Binding-site contacts:
Ligand atom C1 contacts residue ASN301 of chain 1.A at 3.6 Å.
Ligand atom C6 contacts residue ASP302 of chain 1.A at 3.7 Å.
Ligand atom C1 contacts residue ASP302 of chain 1.A at 4.4 Å.
Ligand atom C5 contacts residue ASP302 of chain 1.A at 4.1 Å.
Ligand atom C7 contacts residue ASN49 of chain 1.A at 3.1 Å.
Ligand atom C2 contacts residue ASN49 of chain 1.A at 2.4 Å.
Ligand atom O7 contacts residue ASN49 of chain 1.A at 3.0 Å (h-bond).
Ligand atom C1 contacts residue THR52 of chain 1.A at 3.9 Å.
Ligand atom O5 contacts residue ASN301 of chain 1.A at 4.0 Å.
Ligand atom C7 contacts residue THR52 of chain 1.A at 4.3 Å.
Ligand atom O5 contacts residue ASP302 of chain 1.A at 4.2 Å.
Ligand atom N2 contacts residue ASN49 of chain 1.A at 2.8 Å (h-bond).
Ligand atom C8 contacts residue ASP20 of chain 1.A at 4.3 Å.
Ligand atom C8 contacts residue ASN49 of chain 1.A at 4.3 Å.
Ligand atom C1 contacts residue ASN49 of chain 1.A at 1.4 Å.
Ligand atom C3 contacts residue ASN49 of chain 1.A at 3.8 Å.
Ligand atom C5 contacts residue ASN301 of chain 1.A at 4.0 Å.
Ligand atom C4 contacts residue ASN49 of chain 1.A at 4.2 Å.
Ligand atom O5 contacts residue SER51 of chain 1.A at 4.3 Å.
Ligand atom C5 contacts residue ASN49 of chain 1.A at 3.7 Å.
Ligand atom C2 contacts residue THR52 of chain 1.A at 4.2 Å.
Ligand atom O5 contacts residue ASN49 of chain 1.A at 2.4 Å (h-bond).
Ligand atom O5 contacts residue THR52 of chain 1.A at 4.1 Å.
Ligand atom O7 contacts residue THR52 of chain 1.A at 3.3 Å (h-bond).

Sequence of chain 1.A:
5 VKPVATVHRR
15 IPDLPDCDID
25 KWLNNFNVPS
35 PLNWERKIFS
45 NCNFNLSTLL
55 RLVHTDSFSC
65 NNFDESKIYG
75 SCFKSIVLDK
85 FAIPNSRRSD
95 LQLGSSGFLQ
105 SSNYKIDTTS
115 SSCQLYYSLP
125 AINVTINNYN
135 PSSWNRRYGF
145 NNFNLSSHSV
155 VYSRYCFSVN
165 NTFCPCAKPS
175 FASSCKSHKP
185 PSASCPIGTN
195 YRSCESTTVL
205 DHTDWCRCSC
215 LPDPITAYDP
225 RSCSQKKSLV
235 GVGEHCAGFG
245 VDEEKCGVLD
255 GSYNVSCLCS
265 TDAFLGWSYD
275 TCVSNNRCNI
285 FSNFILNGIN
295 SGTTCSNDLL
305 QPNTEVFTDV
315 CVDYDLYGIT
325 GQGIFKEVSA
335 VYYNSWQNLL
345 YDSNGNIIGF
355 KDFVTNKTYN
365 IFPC

A small-molecule ligand and the protein it binds are described below.
Small molecule (SMILES): CC(=O)N[C@@H]1[C@@H](O)[C@H](O)[C@@H](CO)O[C@H]1O